This protein binds this small molecule.
Small molecule (SMILES): COc1ccc(CN(Cc2nc3ccccc3c(=O)[nH]2)C(=O)Nc2ccc(C)cc2)cc1

Binding-site contacts:
Ligand atom C27 contacts residue TYR247 of chain 1.A at 3.4 Å (hydrophobic).
Ligand atom C15 contacts residue GLN280 of chain 1.A at 3.6 Å.
Ligand atom C23 contacts residue TYR247 of chain 1.A at 3.6 Å (hydrophobic).
Ligand atom C15 contacts residue PHE250 of chain 1.A at 3.6 Å (hydrophobic).
Ligand atom C13 contacts residue MET267 of chain 1.A at 3.5 Å (hydrophobic).
Ligand atom C5 contacts residue MET267 of chain 1.A at 3.4 Å (hydrophobic).
Ligand atom C16 contacts residue GLN280 of chain 1.A at 3.4 Å.
Ligand atom C22 contacts residue TYR247 of chain 1.A at 3.4 Å (hydrophobic).
Ligand atom C10 contacts residue GLY279 of chain 1.A at 3.1 Å.
Ligand atom C1 contacts residue GLY279 of chain 1.A at 3.6 Å.
Ligand atom N4 contacts residue TYR247 of chain 1.A at 2.5 Å (h-bond).
Ligand atom C3 contacts residue TYR247 of chain 1.A at 3.5 Å (hydrophobic).
Ligand atom C3 contacts residue GLY279 of chain 1.A at 3.4 Å.
Ligand atom C5 contacts residue PHE283 of chain 1.A at 3.6 Å (hydrophobic).
Ligand atom N2 contacts residue GLY279 of chain 1.A at 3.7 Å.
Ligand atom N4 contacts residue GLY279 of chain 1.A at 3.5 Å.
Ligand atom C31 contacts residue PRO266 of chain 1.A at 3.5 Å (hydrophobic).
Ligand atom C22 contacts residue GLN280 of chain 1.A at 3.2 Å.
Ligand atom C8 contacts residue TYR247 of chain 1.A at 3.4 Å (hydrophobic).
Ligand atom C6 contacts residue MET267 of chain 1.A at 3.7 Å (hydrophobic).
Ligand atom O12 contacts residue PHE283 of chain 1.A at 3.2 Å.
Ligand atom C32 contacts residue LYS272 of chain 1.A at 3.4 Å.
Ligand atom C32 contacts residue GLU275 of chain 1.A at 3.6 Å.
Ligand atom O28 contacts residue ILE246 of chain 1.A at 3.4 Å.
Ligand atom C30 contacts residue SER231 of chain 1.A at 3.5 Å.
Ligand atom C31 contacts residue GLU275 of chain 1.A at 3.4 Å.
Ligand atom C6 contacts residue GLY279 of chain 1.A at 3.7 Å.
Ligand atom C18 contacts residue MET267 of chain 1.A at 3.6 Å (hydrophobic).
Ligand atom C23 contacts residue GLN280 of chain 1.A at 3.1 Å.
Ligand atom C13 contacts residue PHE250 of chain 1.A at 3.5 Å (hydrophobic).
Ligand atom C22 contacts residue PHE250 of chain 1.A at 3.7 Å (hydrophobic).
Ligand atom N9 contacts residue MET267 of chain 1.A at 3.3 Å.
Ligand atom C23 contacts residue ILE246 of chain 1.A at 3.7 Å (hydrophobic).
Ligand atom C30 contacts residue VAL232 of chain 1.A at 3.1 Å (hydrophobic).
Ligand atom C24 contacts residue GLN280 of chain 1.A at 3.7 Å.
Ligand atom N2 contacts residue MET267 of chain 1.A at 3.7 Å.
Ligand atom C21 contacts residue PHE283 of chain 1.A at 3.5 Å (hydrophobic).
Ligand atom C27 contacts residue VAL276 of chain 1.A at 3.5 Å (hydrophobic).
Ligand atom C10 contacts residue TYR247 of chain 1.A at 3.5 Å (hydrophobic).
Ligand atom C8 contacts residue GLY279 of chain 1.A at 3.7 Å.

Sequence of chain 1.A:
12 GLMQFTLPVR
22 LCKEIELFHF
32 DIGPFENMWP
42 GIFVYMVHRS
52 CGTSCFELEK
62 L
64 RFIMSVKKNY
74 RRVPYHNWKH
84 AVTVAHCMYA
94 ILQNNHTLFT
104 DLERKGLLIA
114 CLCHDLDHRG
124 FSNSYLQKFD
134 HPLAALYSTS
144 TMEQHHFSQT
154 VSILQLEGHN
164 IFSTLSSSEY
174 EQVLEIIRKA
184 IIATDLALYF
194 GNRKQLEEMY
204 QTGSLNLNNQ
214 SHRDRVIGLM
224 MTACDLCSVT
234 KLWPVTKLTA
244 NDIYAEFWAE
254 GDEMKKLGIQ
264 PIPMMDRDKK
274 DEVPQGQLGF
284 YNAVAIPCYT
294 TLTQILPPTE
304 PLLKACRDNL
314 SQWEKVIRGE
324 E